Sequence of chain 1.A:
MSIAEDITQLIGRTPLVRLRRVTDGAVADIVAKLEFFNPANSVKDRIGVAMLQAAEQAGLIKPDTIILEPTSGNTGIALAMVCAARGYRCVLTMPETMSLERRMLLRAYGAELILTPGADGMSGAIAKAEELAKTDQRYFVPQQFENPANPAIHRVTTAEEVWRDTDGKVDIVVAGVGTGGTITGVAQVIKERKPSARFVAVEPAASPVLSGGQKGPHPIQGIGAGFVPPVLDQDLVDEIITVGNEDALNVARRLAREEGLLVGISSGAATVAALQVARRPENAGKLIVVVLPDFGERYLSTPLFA

Binding-site contacts:
Ligand atom C5 contacts residue GLY225 of chain 1.A at 3.4 Å.
Ligand atom C2A contacts residue TYR302 of chain 1.A at 3.5 Å (hydrophobic).
Ligand atom O3A contacts residue ASN77 of chain 1.A at 3.1 Å (h-bond).
Ligand atom C4A contacts residue GLY225 of chain 1.A at 3.3 Å.
Ligand atom OXT contacts residue THR74 of chain 1.A at 3.2 Å (h-bond).
Ligand atom C6 contacts residue ILE226 of chain 1.A at 3.5 Å (hydrophobic).
Ligand atom OXT contacts residue ASN77 of chain 1.A at 2.9 Å (h-bond).
Ligand atom C2A contacts residue SER269 of chain 1.A at 3.5 Å.
Ligand atom O contacts residue THR78 of chain 1.A at 3.3 Å (h-bond).
Ligand atom N contacts residue LYS47 of chain 1.A at 3.5 Å.
Ligand atom C contacts residue THR74 of chain 1.A at 3.3 Å.
Ligand atom P contacts residue GLY181 of chain 1.A at 3.5 Å.
Ligand atom C6 contacts residue SER269 of chain 1.A at 3.5 Å.
Ligand atom OP3 contacts residue THR182 of chain 1.A at 2.5 Å (h-bond).
Ligand atom CB contacts residue GLN147 of chain 1.A at 3.5 Å.
Ligand atom OXT contacts residue SER75 of chain 1.A at 3.5 Å (h-bond).
Ligand atom O contacts residue THR74 of chain 1.A at 2.7 Å (h-bond).
Ligand atom OP2 contacts residue GLY183 of chain 1.A at 2.7 Å (h-bond).
Ligand atom C3 contacts residue GLY225 of chain 1.A at 3.4 Å.
Ligand atom C2A contacts residue ASP297 of chain 1.A at 3.3 Å.
Ligand atom OP1 contacts residue THR185 of chain 1.A at 2.7 Å (h-bond).
Ligand atom O contacts residue GLN147 of chain 1.A at 2.7 Å (h-bond).
Ligand atom P contacts residue THR182 of chain 1.A at 3.5 Å.
Ligand atom C2A contacts residue ASN77 of chain 1.A at 3.2 Å.
Ligand atom C4 contacts residue GLY225 of chain 1.A at 3.3 Å.
Ligand atom OP1 contacts residue GLY184 of chain 1.A at 3.6 Å (h-bond).
Ligand atom OXT contacts residue THR78 of chain 1.A at 2.9 Å (h-bond).
Ligand atom C2 contacts residue SER269 of chain 1.A at 3.5 Å.
Ligand atom OP2 contacts residue THR182 of chain 1.A at 3.2 Å (h-bond).
Ligand atom C contacts residue SER75 of chain 1.A at 3.4 Å.
Ligand atom OP2 contacts residue VAL180 of chain 1.A at 3.5 Å.
Ligand atom N1 contacts residue PRO296 of chain 1.A at 3.2 Å.
Ligand atom C contacts residue THR78 of chain 1.A at 3.2 Å.
Ligand atom OP2 contacts residue GLY181 of chain 1.A at 2.6 Å (h-bond).
Ligand atom OP3 contacts residue LYS47 of chain 1.A at 2.8 Å (salt-bridge).
Ligand atom C5A contacts residue GLY181 of chain 1.A at 3.2 Å.
Ligand atom C6 contacts residue PRO296 of chain 1.A at 3.5 Å (hydrophobic).
Ligand atom C5A contacts residue GLY225 of chain 1.A at 3.5 Å.
Ligand atom O contacts residue SER75 of chain 1.A at 3.1 Å (h-bond).
Ligand atom N1 contacts residue SER269 of chain 1.A at 2.6 Å (h-bond).

The protein below binds the small molecule below.
Small molecule (SMILES): Cc1ncc(COP(=O)(O)O)c(CNC(C)C(=O)O)c1O